A protein and the small-molecule ligand that binds it are described below.
Small molecule (SMILES): CC(=O)N[C@H]1[C@H](O[C@H]2[C@H](O)[C@@H](NC(C)=O)CO[C@@H]2CO)O[C@H](CO)[C@@H](O)[C@@H]1O

Sequence of chain 28.E:
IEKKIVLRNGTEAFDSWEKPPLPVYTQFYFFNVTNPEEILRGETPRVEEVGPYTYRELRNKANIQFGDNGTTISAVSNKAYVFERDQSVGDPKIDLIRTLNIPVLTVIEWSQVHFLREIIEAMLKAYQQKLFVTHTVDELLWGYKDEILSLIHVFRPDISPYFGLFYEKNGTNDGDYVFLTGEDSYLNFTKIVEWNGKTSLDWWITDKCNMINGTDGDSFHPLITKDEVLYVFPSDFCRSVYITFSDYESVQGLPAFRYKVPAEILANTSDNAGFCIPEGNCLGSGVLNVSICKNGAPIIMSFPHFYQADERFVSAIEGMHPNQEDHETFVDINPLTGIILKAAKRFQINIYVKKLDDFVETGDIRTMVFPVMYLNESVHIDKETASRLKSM

Binding-site contacts:
Ligand atom C2 contacts residue TYR93 of chain 28.E at 3.8 Å (hydrophobic).
Ligand atom O3 contacts residue VAL94 of chain 28.E at 4.5 Å.
Ligand atom O5 contacts residue ASN182 of chain 28.E at 2.4 Å (h-bond).
Ligand atom C8 contacts residue TRP154 of chain 28.E at 3.6 Å (hydrophobic).
Ligand atom C1 contacts residue ASN182 of chain 28.E at 1.4 Å.
Ligand atom O7 contacts residue LEU70 of chain 28.E at 3.7 Å.
Ligand atom C3 contacts residue VAL94 of chain 28.E at 4.4 Å (hydrophobic).
Ligand atom C1 contacts residue TYR93 of chain 28.E at 3.8 Å (hydrophobic).
Ligand atom O7 contacts residue ASN182 of chain 28.E at 2.9 Å (h-bond).
Ligand atom C8 contacts residue ASP150 of chain 28.E at 4.3 Å.
Ligand atom O4 contacts residue VAL94 of chain 28.E at 3.7 Å.
Ligand atom C7 contacts residue ASN182 of chain 28.E at 3.1 Å.
Ligand atom N2 contacts residue ASN182 of chain 28.E at 2.9 Å (h-bond).
Ligand atom C8 contacts residue ASN182 of chain 28.E at 4.3 Å.
Ligand atom C3 contacts residue ASN182 of chain 28.E at 3.8 Å.
Ligand atom C5 contacts residue ASN182 of chain 28.E at 3.6 Å.
Ligand atom C2 contacts residue VAL94 of chain 28.E at 4.3 Å (hydrophobic).
Ligand atom C3 contacts residue TYR93 of chain 28.E at 3.8 Å (hydrophobic).
Ligand atom C7 contacts residue TYR93 of chain 28.E at 4.3 Å (hydrophobic).
Ligand atom N2 contacts residue TYR93 of chain 28.E at 3.3 Å (h-bond).
Ligand atom C2 contacts residue ASN182 of chain 28.E at 2.5 Å.
Ligand atom C8 contacts residue TYR93 of chain 28.E at 4.4 Å (hydrophobic).
Ligand atom O7 contacts residue VAL94 of chain 28.E at 3.5 Å.
Ligand atom O7 contacts residue TRP154 of chain 28.E at 4.5 Å.
Ligand atom C4 contacts residue ASN182 of chain 28.E at 4.3 Å.
Ligand atom C7 contacts residue TRP154 of chain 28.E at 4.5 Å (hydrophobic).